Sequence of chain 1.C:
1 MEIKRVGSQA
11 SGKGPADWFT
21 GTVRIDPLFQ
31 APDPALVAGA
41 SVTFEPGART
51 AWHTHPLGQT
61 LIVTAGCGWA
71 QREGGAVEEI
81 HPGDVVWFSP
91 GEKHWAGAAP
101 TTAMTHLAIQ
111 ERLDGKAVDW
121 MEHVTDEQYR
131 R

Binding-site contacts:
Ligand atom C8 contacts residue GLN110 of chain 1.C at 3.8 Å.
Ligand atom C3 contacts residue GLN59 of chain 1.C at 4.1 Å.
Ligand atom O7 contacts residue THR50 of chain 1.C at 3.9 Å.
Ligand atom C5 contacts residue ALA108 of chain 1.C at 4.5 Å (hydrophobic).
Ligand atom C6 contacts residue THR50 of chain 1.C at 4.3 Å.
Ligand atom C3 contacts residue TRP120 of chain 1.C at 4.5 Å (hydrophobic).
Ligand atom O7 contacts residue ALA96 of chain 1.C at 4.5 Å.
Ligand atom C8 contacts residue ALA40 of chain 1.C at 4.2 Å (hydrophobic).
Ligand atom O7 contacts residue LEU61 of chain 1.C at 4.1 Å.
Ligand atom O7 contacts residue GLN59 of chain 1.C at 4.0 Å.
Ligand atom C6 contacts residue VAL42 of chain 1.C at 4.2 Å (hydrophobic).
Ligand atom O4 contacts residue HIS55 of chain 1.C at 3.3 Å (h-bond).
Ligand atom C6 contacts residue HIS106 of chain 1.C at 4.1 Å.
Ligand atom C5 contacts residue HIS106 of chain 1.C at 4.0 Å.
Ligand atom C2 contacts residue VAL42 of chain 1.C at 4.4 Å (hydrophobic).
Ligand atom O4 contacts residue MN1 of chain 1.O at 2.3 Å.
Ligand atom O4 contacts residue HIS53 of chain 1.C at 3.1 Å (h-bond).
Ligand atom C5 contacts residue THR50 of chain 1.C at 4.2 Å.
Ligand atom C6 contacts residue GLN59 of chain 1.C at 4.2 Å.
Ligand atom C9 contacts residue ILE25 of chain 1.C at 4.3 Å (hydrophobic).
Ligand atom O7 contacts residue HIS106 of chain 1.C at 3.1 Å (h-bond).
Ligand atom C5 contacts residue HIS53 of chain 1.C at 3.9 Å.
Ligand atom C8 contacts residue VAL42 of chain 1.C at 4.4 Å (hydrophobic).
Ligand atom C5 contacts residue GLN59 of chain 1.C at 3.4 Å.
Ligand atom C6 contacts residue ALA108 of chain 1.C at 4.4 Å (hydrophobic).
Ligand atom C8 contacts residue ALA108 of chain 1.C at 4.0 Å (hydrophobic).
Ligand atom O4 contacts residue GLN59 of chain 1.C at 2.6 Å (h-bond).
Ligand atom O7 contacts residue MN1 of chain 1.O at 3.5 Å.
Ligand atom C5 contacts residue MN1 of chain 1.O at 3.3 Å.
Ligand atom O7 contacts residue HIS53 of chain 1.C at 4.3 Å.

The small molecule below binds the protein below.
Small molecule (SMILES): C[N+](C)(C)CCCC(=O)O